Binding-site contacts:
Ligand atom C5 contacts residue ASN93 of chain 37.E at 4.3 Å.
Ligand atom C1 contacts residue TYR72 of chain 37.E at 3.7 Å (hydrophobic).
Ligand atom O1A contacts residue TYR72 of chain 37.E at 3.4 Å.
Ligand atom C4 contacts residue TYR72 of chain 37.E at 3.2 Å (hydrophobic).
Ligand atom C10 contacts residue TYR72 of chain 37.E at 4.2 Å (hydrophobic).
Ligand atom O4 contacts residue GLY78 of chain 37.E at 3.1 Å.
Ligand atom O4 contacts residue VAL296 of chain 37.E at 4.2 Å.
Ligand atom O10 contacts residue THR291 of chain 37.E at 4.0 Å.
Ligand atom O1B contacts residue ARG77 of chain 37.E at 2.8 Å (salt-bridge).
Ligand atom C6 contacts residue ASN93 of chain 37.E at 3.5 Å.
Ligand atom O6 contacts residue GLY78 of chain 37.E at 3.8 Å.
Ligand atom C3 contacts residue GLY78 of chain 37.E at 4.1 Å.
Ligand atom O3 contacts residue VAL296 of chain 37.E at 4.2 Å.
Ligand atom O6 contacts residue THR94 of chain 37.E at 3.7 Å.
Ligand atom C3 contacts residue HIS298 of chain 37.E at 3.6 Å.
Ligand atom C4 contacts residue GLY78 of chain 37.E at 3.4 Å.
Ligand atom C4 contacts residue ARG77 of chain 37.E at 4.2 Å.
Ligand atom C2 contacts residue GLY78 of chain 37.E at 4.2 Å.
Ligand atom C6 contacts residue TYR72 of chain 37.E at 3.5 Å (hydrophobic).
Ligand atom O3 contacts residue GLY78 of chain 37.E at 3.6 Å.
Ligand atom C8 contacts residue TYR72 of chain 37.E at 4.2 Å (hydrophobic).
Ligand atom C3 contacts residue VAL296 of chain 37.E at 3.5 Å (hydrophobic).
Ligand atom C3 contacts residue GLY78 of chain 37.E at 4.2 Å.
Ligand atom C11 contacts residue ASP85 of chain 37.A at 3.8 Å.
Ligand atom O6 contacts residue ARG77 of chain 37.E at 4.0 Å.
Ligand atom O4 contacts residue TYR72 of chain 37.E at 3.9 Å.
Ligand atom O8 contacts residue TYR72 of chain 37.E at 3.2 Å (h-bond).
Ligand atom O4 contacts residue THR291 of chain 37.E at 3.4 Å.
Ligand atom O1A contacts residue ARG77 of chain 37.E at 3.1 Å (salt-bridge).
Ligand atom O6 contacts residue ASN93 of chain 37.E at 2.8 Å (h-bond).
Ligand atom O4 contacts residue ILE79 of chain 37.E at 3.4 Å (h-bond).
Ligand atom C5 contacts residue TYR72 of chain 37.E at 3.5 Å (hydrophobic).
Ligand atom C1 contacts residue ARG77 of chain 37.E at 3.4 Å.
Ligand atom O1A contacts residue GLY78 of chain 37.E at 3.6 Å (h-bond).
Ligand atom C7 contacts residue TYR72 of chain 37.E at 4.2 Å (hydrophobic).
Ligand atom C4 contacts residue HIS298 of chain 37.E at 3.7 Å.
Ligand atom N5 contacts residue TYR72 of chain 37.E at 3.2 Å (h-bond).
Ligand atom O1B contacts residue TYR72 of chain 37.E at 3.7 Å.
Ligand atom O4 contacts residue HIS298 of chain 37.E at 3.1 Å (h-bond).
Ligand atom O10 contacts residue ASN293 of chain 37.E at 3.8 Å.

This protein binds this small molecule.
Small molecule (SMILES): CC(=O)N[C@H]1[C@H]([C@H](O)[C@H](O)CO)O[C@@](O[C@H]2[C@@H](O)[C@@H](CO)O[C@@H](O[C@H]3[C@H](O)[C@@H](O)[C@H](O)O[C@@H]3CO)[C@@H]2O)(C(=O)O)C[C@@H]1O

Sequence of chain 37.A:
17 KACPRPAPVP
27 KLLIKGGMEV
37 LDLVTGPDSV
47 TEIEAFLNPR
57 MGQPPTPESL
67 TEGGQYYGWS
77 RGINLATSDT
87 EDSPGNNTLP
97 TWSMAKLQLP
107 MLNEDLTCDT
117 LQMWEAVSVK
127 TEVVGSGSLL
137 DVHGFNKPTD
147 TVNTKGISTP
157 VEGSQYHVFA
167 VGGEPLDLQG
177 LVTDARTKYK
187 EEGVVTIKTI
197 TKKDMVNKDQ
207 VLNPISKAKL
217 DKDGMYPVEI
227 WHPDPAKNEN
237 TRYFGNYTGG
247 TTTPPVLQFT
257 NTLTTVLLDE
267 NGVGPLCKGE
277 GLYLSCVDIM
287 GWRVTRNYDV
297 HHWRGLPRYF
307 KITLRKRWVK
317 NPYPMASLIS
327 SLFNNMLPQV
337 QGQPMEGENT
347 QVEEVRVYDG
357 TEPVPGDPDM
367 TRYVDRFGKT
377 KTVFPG

Sequence of chain 37.E:
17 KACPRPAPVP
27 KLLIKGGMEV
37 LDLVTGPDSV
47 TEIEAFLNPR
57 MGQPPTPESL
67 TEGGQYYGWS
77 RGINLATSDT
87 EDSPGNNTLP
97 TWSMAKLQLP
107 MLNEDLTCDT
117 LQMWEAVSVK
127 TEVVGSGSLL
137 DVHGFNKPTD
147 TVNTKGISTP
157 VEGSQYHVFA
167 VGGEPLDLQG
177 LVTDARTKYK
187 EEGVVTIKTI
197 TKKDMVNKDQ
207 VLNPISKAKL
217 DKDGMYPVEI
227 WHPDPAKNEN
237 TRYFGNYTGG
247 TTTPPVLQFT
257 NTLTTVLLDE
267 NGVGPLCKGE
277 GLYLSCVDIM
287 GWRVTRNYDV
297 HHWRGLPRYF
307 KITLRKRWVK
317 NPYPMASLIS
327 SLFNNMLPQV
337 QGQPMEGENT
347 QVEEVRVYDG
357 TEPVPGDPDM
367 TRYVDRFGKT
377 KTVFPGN